The protein below binds the small molecule below.
Small molecule (SMILES): CC(=O)N[C@@H]1[C@@H](O)[C@H](O)[C@@H](CO)O[C@H]1O

Sequence of chain 1.B:
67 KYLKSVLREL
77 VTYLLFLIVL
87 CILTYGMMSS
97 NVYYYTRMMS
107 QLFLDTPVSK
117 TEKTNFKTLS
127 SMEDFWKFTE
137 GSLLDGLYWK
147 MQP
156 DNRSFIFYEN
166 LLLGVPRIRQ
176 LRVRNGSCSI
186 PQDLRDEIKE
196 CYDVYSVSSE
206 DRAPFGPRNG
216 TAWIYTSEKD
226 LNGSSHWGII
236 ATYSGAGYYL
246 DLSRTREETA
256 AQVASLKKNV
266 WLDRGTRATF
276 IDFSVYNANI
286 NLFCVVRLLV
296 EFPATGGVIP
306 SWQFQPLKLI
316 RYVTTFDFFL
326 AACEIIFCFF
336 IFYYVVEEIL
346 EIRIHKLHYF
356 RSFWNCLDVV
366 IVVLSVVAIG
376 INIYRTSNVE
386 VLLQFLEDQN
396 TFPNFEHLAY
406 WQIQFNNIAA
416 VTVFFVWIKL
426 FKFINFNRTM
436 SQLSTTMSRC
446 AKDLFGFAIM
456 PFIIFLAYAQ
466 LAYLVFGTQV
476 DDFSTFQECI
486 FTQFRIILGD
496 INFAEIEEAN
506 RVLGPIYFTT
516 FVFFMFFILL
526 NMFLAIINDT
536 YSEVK

Binding-site contacts:
Ligand atom C1 contacts residue ASN227 of chain 1.B at 1.5 Å.
Ligand atom O5 contacts residue ASN227 of chain 1.B at 2.2 Å (h-bond).
Ligand atom C4 contacts residue ASN227 of chain 1.B at 4.2 Å.
Ligand atom N2 contacts residue ASP225 of chain 1.B at 3.9 Å.
Ligand atom O7 contacts residue ASN227 of chain 1.B at 3.6 Å.
Ligand atom O7 contacts residue ASP225 of chain 1.B at 3.7 Å.
Ligand atom C5 contacts residue ASN227 of chain 1.B at 3.6 Å.
Ligand atom C8 contacts residue ASN399 of chain 1.B at 3.8 Å.
Ligand atom C8 contacts residue ASN227 of chain 1.B at 4.0 Å.
Ligand atom C7 contacts residue ASP225 of chain 1.B at 4.2 Å.
Ligand atom N2 contacts residue ASN227 of chain 1.B at 3.0 Å.
Ligand atom C7 contacts residue ASN227 of chain 1.B at 3.3 Å.
Ligand atom C7 contacts residue ASN399 of chain 1.B at 4.4 Å.
Ligand atom C2 contacts residue ASN227 of chain 1.B at 2.7 Å.
Ligand atom C3 contacts residue ASN227 of chain 1.B at 3.9 Å.
Ligand atom O7 contacts residue ARG172 of chain 1.B at 4.1 Å.